Sequence of chain 1.E:
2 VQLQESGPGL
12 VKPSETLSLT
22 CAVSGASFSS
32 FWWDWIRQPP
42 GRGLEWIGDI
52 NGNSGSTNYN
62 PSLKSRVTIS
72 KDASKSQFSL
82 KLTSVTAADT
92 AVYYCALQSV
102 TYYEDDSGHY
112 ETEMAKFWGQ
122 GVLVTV

Sequence of chain 1.A:
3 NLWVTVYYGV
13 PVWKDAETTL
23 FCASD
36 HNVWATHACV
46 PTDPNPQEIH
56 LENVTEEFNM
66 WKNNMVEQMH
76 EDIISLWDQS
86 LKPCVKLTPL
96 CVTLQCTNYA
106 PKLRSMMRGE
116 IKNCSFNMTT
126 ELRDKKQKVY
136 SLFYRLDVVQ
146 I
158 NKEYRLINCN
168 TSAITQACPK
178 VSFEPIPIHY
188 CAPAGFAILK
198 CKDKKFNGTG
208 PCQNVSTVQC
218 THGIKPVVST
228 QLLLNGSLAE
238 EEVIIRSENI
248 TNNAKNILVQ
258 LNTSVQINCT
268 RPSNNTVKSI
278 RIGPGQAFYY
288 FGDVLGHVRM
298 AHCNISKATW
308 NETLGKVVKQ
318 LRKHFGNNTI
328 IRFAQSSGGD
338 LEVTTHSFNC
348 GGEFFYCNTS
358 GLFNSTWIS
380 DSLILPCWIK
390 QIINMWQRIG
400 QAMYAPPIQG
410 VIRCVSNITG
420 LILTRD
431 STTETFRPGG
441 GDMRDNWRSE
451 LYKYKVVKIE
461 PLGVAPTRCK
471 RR

Binding-site contacts:
Ligand atom C7 contacts residue TYR104 of chain 1.E at 4.1 Å (hydrophobic).
Ligand atom O6 contacts residue SER381 of chain 1.A at 4.4 Å.
Ligand atom C8 contacts residue THR267 of chain 1.A at 4.0 Å.
Ligand atom C5 contacts residue ASN301 of chain 1.A at 3.7 Å.
Ligand atom C8 contacts residue ARG412 of chain 1.A at 3.7 Å.
Ligand atom C8 contacts residue ASN54 of chain 1.E at 3.2 Å.
Ligand atom C1 contacts residue ASN301 of chain 1.A at 1.4 Å.
Ligand atom C7 contacts residue ARG412 of chain 1.A at 4.3 Å.
Ligand atom O5 contacts residue ASN301 of chain 1.A at 2.4 Å (h-bond).
Ligand atom C8 contacts residue TYR104 of chain 1.E at 4.0 Å (hydrophobic).
Ligand atom C2 contacts residue TYR104 of chain 1.E at 4.0 Å (hydrophobic).
Ligand atom N2 contacts residue ASN301 of chain 1.A at 2.8 Å (h-bond).
Ligand atom C5 contacts residue TYR104 of chain 1.E at 4.0 Å (hydrophobic).
Ligand atom O5 contacts residue TYR104 of chain 1.E at 4.4 Å.
Ligand atom C3 contacts residue TYR104 of chain 1.E at 3.6 Å (hydrophobic).
Ligand atom O7 contacts residue ASN301 of chain 1.A at 4.1 Å.
Ligand atom C7 contacts residue ASN265 of chain 1.A at 4.2 Å.
Ligand atom C8 contacts residue ASN265 of chain 1.A at 4.0 Å.
Ligand atom O4 contacts residue TYR104 of chain 1.E at 4.3 Å.
Ligand atom O7 contacts residue ASN265 of chain 1.A at 3.9 Å.
Ligand atom O5 contacts residue SER381 of chain 1.A at 4.0 Å.
Ligand atom C7 contacts residue ASN301 of chain 1.A at 3.6 Å.
Ligand atom O3 contacts residue TYR104 of chain 1.E at 4.2 Å.
Ligand atom C8 contacts residue ASN301 of chain 1.A at 4.2 Å.
Ligand atom O7 contacts residue ARG412 of chain 1.A at 3.6 Å (salt-bridge).
Ligand atom C1 contacts residue TYR104 of chain 1.E at 3.7 Å (hydrophobic).
Ligand atom C3 contacts residue ASN301 of chain 1.A at 3.7 Å.
Ligand atom C1 contacts residue ILE383 of chain 1.A at 3.9 Å (hydrophobic).
Ligand atom C7 contacts residue ASN54 of chain 1.E at 4.2 Å.
Ligand atom O5 contacts residue ILE383 of chain 1.A at 4.3 Å.
Ligand atom N2 contacts residue TYR104 of chain 1.E at 3.5 Å (h-bond).
Ligand atom C4 contacts residue ASN301 of chain 1.A at 4.1 Å.
Ligand atom O7 contacts residue TYR104 of chain 1.E at 3.7 Å.
Ligand atom C2 contacts residue ASN301 of chain 1.A at 2.3 Å.

This small molecule binds to this protein.
Small molecule (SMILES): CC(=O)N[C@H]1[C@H](O[C@H]2[C@H](O)[C@@H](NC(C)=O)CO[C@@H]2CO)O[C@H](CO)[C@@H](O)[C@@H]1O